A protein and the small-molecule ligand that binds it are described below.
Small molecule (SMILES): CCCCCCCCCCO[C@@H]1O[C@H](CO)[C@@H](O[C@H]2O[C@H](CO)[C@@H](O)[C@H](O)[C@H]2O)[C@H](O)[C@H]1O

Sequence of chain 1.A:
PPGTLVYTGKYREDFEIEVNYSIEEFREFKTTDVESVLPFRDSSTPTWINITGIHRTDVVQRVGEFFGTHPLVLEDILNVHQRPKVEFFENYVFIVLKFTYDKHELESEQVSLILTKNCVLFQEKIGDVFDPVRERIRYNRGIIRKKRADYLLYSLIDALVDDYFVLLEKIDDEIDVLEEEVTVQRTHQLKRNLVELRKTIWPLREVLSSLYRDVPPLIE

Sequence of chain 2.A:
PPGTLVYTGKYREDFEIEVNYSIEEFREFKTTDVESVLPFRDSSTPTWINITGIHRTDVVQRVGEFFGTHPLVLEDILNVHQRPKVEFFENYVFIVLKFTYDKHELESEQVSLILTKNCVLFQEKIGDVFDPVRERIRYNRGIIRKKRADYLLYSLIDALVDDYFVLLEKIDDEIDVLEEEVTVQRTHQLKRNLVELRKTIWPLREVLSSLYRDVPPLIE

Binding-site contacts:
Ligand atom C18 contacts residue SER237 of chain 1.A at 3.7 Å.
Ligand atom C1 contacts residue GLU233 of chain 1.A at 4.1 Å.
Ligand atom C28 contacts residue VAL234 of chain 1.A at 4.0 Å (hydrophobic).
Ligand atom C34 contacts residue TYR174 of chain 2.A at 3.8 Å (hydrophobic).
Ligand atom C43 contacts residue VAL102 of chain 2.A at 3.6 Å (hydrophobic).
Ligand atom C4 contacts residue ARG168 of chain 2.A at 4.2 Å.
Ligand atom C37 contacts residue TYR174 of chain 2.A at 3.9 Å (hydrophobic).
Ligand atom C34 contacts residue LEU238 of chain 1.A at 4.2 Å (hydrophobic).
Ligand atom O61 contacts residue ASN137 of chain 2.A at 4.2 Å.
Ligand atom C18 contacts residue GLU233 of chain 1.A at 3.7 Å.
Ligand atom O61 contacts residue ARG168 of chain 2.A at 4.3 Å.
Ligand atom C31 contacts residue TYR174 of chain 2.A at 3.5 Å (hydrophobic).
Ligand atom C43 contacts residue ILE177 of chain 2.A at 4.2 Å (hydrophobic).
Ligand atom C57 contacts residue ARG168 of chain 2.A at 3.4 Å.
Ligand atom C37 contacts residue LEU173 of chain 2.A at 4.0 Å (hydrophobic).
Ligand atom C28 contacts residue VAL109 of chain 2.A at 4.4 Å (hydrophobic).
Ligand atom C2 contacts residue GLU233 of chain 1.A at 3.9 Å.
Ligand atom C25 contacts residue ASP170 of chain 2.A at 4.0 Å.
Ligand atom C40 contacts residue LEU238 of chain 1.A at 4.3 Å (hydrophobic).
Ligand atom O49 contacts residue GLU233 of chain 1.A at 3.2 Å (salt-bridge).
Ligand atom C18 contacts residue ASP170 of chain 2.A at 4.0 Å.
Ligand atom O61 contacts residue LYS136 of chain 2.A at 3.7 Å.
Ligand atom C37 contacts residue VAL102 of chain 2.A at 4.2 Å (hydrophobic).
Ligand atom C34 contacts residue PHE104 of chain 2.A at 4.2 Å (hydrophobic).
Ligand atom C28 contacts residue PHE104 of chain 2.A at 4.3 Å (hydrophobic).
Ligand atom C25 contacts residue SER237 of chain 1.A at 4.0 Å.
Ligand atom C19 contacts residue ASP170 of chain 2.A at 4.2 Å.
Ligand atom O7 contacts residue ARG168 of chain 2.A at 4.0 Å.
Ligand atom C25 contacts residue TYR174 of chain 2.A at 3.6 Å (hydrophobic).
Ligand atom C37 contacts residue ILE111 of chain 2.A at 4.1 Å (hydrophobic).
Ligand atom C40 contacts residue VAL102 of chain 2.A at 3.9 Å (hydrophobic).
Ligand atom C22 contacts residue VAL234 of chain 1.A at 3.8 Å (hydrophobic).
Ligand atom C31 contacts residue LEU173 of chain 2.A at 4.0 Å (hydrophobic).
Ligand atom C57 contacts residue ASN137 of chain 2.A at 4.0 Å.
Ligand atom C28 contacts residue TYR174 of chain 2.A at 3.5 Å (hydrophobic).
Ligand atom O16 contacts residue GLU233 of chain 1.A at 3.5 Å.
Ligand atom C43 contacts residue ILE111 of chain 2.A at 3.8 Å (hydrophobic).
Ligand atom C25 contacts residue LEU134 of chain 2.A at 3.9 Å (hydrophobic).
Ligand atom C19 contacts residue LEU134 of chain 2.A at 4.1 Å (hydrophobic).
Ligand atom O55 contacts residue GLU233 of chain 1.A at 3.0 Å (salt-bridge).